The small molecule below binds the protein below.
Small molecule (SMILES): Nc1ncnc2c1ncn2[C@@H]1O[C@H](CO[P](=O)(O)O[P](=O)(O)S)[C@@H](O)[C@H]1O

Sequence of chain 1.A:
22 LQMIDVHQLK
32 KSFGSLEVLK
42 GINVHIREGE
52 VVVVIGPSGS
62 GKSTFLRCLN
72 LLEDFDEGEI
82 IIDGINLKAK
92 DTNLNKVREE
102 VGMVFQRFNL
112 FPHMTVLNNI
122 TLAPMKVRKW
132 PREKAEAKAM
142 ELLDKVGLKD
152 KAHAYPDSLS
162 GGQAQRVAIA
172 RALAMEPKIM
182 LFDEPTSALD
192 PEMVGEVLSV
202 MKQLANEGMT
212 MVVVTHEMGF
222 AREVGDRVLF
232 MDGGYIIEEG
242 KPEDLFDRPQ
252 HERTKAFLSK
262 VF

Binding-site contacts:
Ligand atom N6 contacts residue PHE34 of chain 1.A at 3.7 Å.
Ligand atom C6 contacts residue PHE34 of chain 1.A at 3.7 Å (hydrophobic).
Ligand atom O2B contacts residue GLY60 of chain 1.A at 3.7 Å.
Ligand atom O3A contacts residue GLY62 of chain 1.A at 3.1 Å (h-bond).
Ligand atom S3B contacts residue SER59 of chain 1.A at 3.7 Å.
Ligand atom C2 contacts residue PHE34 of chain 1.A at 3.7 Å (hydrophobic).
Ligand atom O1B contacts residue LYS63 of chain 1.A at 3.5 Å (salt-bridge).
Ligand atom C5' contacts residue GLY60 of chain 1.A at 3.6 Å.
Ligand atom S3B contacts residue GLY60 of chain 1.A at 3.2 Å (h-bond).
Ligand atom O2B contacts residue SER61 of chain 1.A at 3.1 Å (h-bond).
Ligand atom C5' contacts residue VAL39 of chain 1.A at 3.7 Å (hydrophobic).
Ligand atom O2B contacts residue LYS63 of chain 1.A at 3.0 Å (salt-bridge).
Ligand atom N9 contacts residue PHE34 of chain 1.A at 3.7 Å.
Ligand atom O2B contacts residue PRO58 of chain 1.A at 3.8 Å.
Ligand atom O1A contacts residue THR65 of chain 1.A at 2.6 Å (h-bond).
Ligand atom N1 contacts residue PHE34 of chain 1.A at 3.7 Å.
Ligand atom N3 contacts residue PHE34 of chain 1.A at 3.5 Å.
Ligand atom O3' contacts residue LEU37 of chain 1.A at 4.0 Å.
Ligand atom O1B contacts residue SER64 of chain 1.A at 2.8 Å (h-bond).
Ligand atom O3A contacts residue SER61 of chain 1.A at 3.6 Å.
Ligand atom C4' contacts residue VAL39 of chain 1.A at 3.8 Å (hydrophobic).
Ligand atom PB contacts residue SER64 of chain 1.A at 4.0 Å.
Ligand atom PB contacts residue SER61 of chain 1.A at 3.9 Å.
Ligand atom C5' contacts residue GLY62 of chain 1.A at 3.9 Å.
Ligand atom PB contacts residue GLY62 of chain 1.A at 3.6 Å.
Ligand atom O2A contacts residue SER64 of chain 1.A at 3.9 Å.
Ligand atom PA contacts residue GLY62 of chain 1.A at 3.9 Å.
Ligand atom O1A contacts residue GLY62 of chain 1.A at 3.2 Å.
Ligand atom O3A contacts residue GLY60 of chain 1.A at 3.5 Å.
Ligand atom O1A contacts residue LYS63 of chain 1.A at 4.0 Å.
Ligand atom O1A contacts residue SER64 of chain 1.A at 3.7 Å.
Ligand atom PB contacts residue LYS63 of chain 1.A at 3.6 Å.
Ligand atom O2B contacts residue GLY62 of chain 1.A at 3.0 Å (h-bond).
Ligand atom PB contacts residue GLY60 of chain 1.A at 3.8 Å.
Ligand atom O4' contacts residue VAL39 of chain 1.A at 3.1 Å.
Ligand atom C8 contacts residue PHE34 of chain 1.A at 3.8 Å (hydrophobic).
Ligand atom N7 contacts residue PHE34 of chain 1.A at 3.7 Å.
Ligand atom PA contacts residue THR65 of chain 1.A at 3.8 Å.
Ligand atom C5 contacts residue PHE34 of chain 1.A at 3.5 Å (hydrophobic).
Ligand atom C4 contacts residue PHE34 of chain 1.A at 3.5 Å (hydrophobic).